The small molecule below binds the protein below.
Small molecule (SMILES): COC1=NN=C2N=CC(NC(=O)c3c(F)ccc(NS(=O)(=O)c4ccccc4)c3F)C=C21

Binding-site contacts:
Ligand atom F10 contacts residue LEU95 of chain 1.A at 3.5 Å.
Ligand atom F9 contacts residue ALA62 of chain 1.A at 3.5 Å.
Ligand atom N21 contacts residue CYS113 of chain 1.A at 2.8 Å (h-bond).
Ligand atom O32 contacts residue ASP175 of chain 1.A at 2.9 Å.
Ligand atom C26 contacts residue ASP175 of chain 1.A at 3.6 Å.
Ligand atom C29 contacts residue PHE97 of chain 1.A at 3.6 Å (hydrophobic).
Ligand atom N11 contacts residue ASP175 of chain 1.A at 3.4 Å (salt-bridge).
Ligand atom F10 contacts residue ASP175 of chain 1.A at 3.4 Å.
Ligand atom C8 contacts residue LYS64 of chain 1.A at 3.6 Å.
Ligand atom F10 contacts residue PHE164 of chain 1.A at 3.7 Å.
Ligand atom C30 contacts residue LEU86 of chain 1.A at 3.1 Å (hydrophobic).
Ligand atom C29 contacts residue LEU86 of chain 1.A at 3.4 Å (hydrophobic).
Ligand atom N20 contacts residue CYS113 of chain 1.A at 3.7 Å.
Ligand atom C4 contacts residue LEU95 of chain 1.A at 3.6 Å (hydrophobic).
Ligand atom N17 contacts residue TRP112 of chain 1.A at 3.6 Å.
Ligand atom C28 contacts residue LEU95 of chain 1.A at 3.0 Å (hydrophobic).
Ligand atom C13 contacts residue ALA62 of chain 1.A at 3.4 Å (hydrophobic).
Ligand atom O32 contacts residue PHE176 of chain 1.A at 2.8 Å (h-bond).
Ligand atom C16 contacts residue CYS113 of chain 1.A at 3.5 Å (hydrophobic).
Ligand atom N12 contacts residue THR110 of chain 1.A at 3.4 Å (h-bond).
Ligand atom C6 contacts residue THR110 of chain 1.A at 3.7 Å.
Ligand atom C18 contacts residue ALA62 of chain 1.A at 3.3 Å (hydrophobic).
Ligand atom F9 contacts residue THR110 of chain 1.A at 3.7 Å.
Ligand atom C5 contacts residue LYS64 of chain 1.A at 3.7 Å.
Ligand atom C6 contacts residue ILE108 of chain 1.A at 3.7 Å (hydrophobic).
Ligand atom C25 contacts residue LEU86 of chain 1.A at 3.3 Å (hydrophobic).
Ligand atom C18 contacts residue GLN111 of chain 1.A at 3.3 Å.
Ligand atom C7 contacts residue ILE108 of chain 1.A at 3.6 Å (hydrophobic).
Ligand atom S24 contacts residue ASP175 of chain 1.A at 3.7 Å.
Ligand atom N17 contacts residue GLN111 of chain 1.A at 3.6 Å.
Ligand atom N21 contacts residue TRP112 of chain 1.A at 3.4 Å.
Ligand atom C7 contacts residue THR110 of chain 1.A at 3.5 Å.
Ligand atom N12 contacts residue ALA62 of chain 1.A at 3.4 Å.
Ligand atom C27 contacts residue LEU95 of chain 1.A at 3.7 Å (hydrophobic).
Ligand atom F9 contacts residue LYS64 of chain 1.A at 3.5 Å.
Ligand atom C7 contacts residue LYS64 of chain 1.A at 3.5 Å.
Ligand atom N17 contacts residue CYS113 of chain 1.A at 2.7 Å (h-bond).
Ligand atom N20 contacts residue TRP112 of chain 1.A at 3.3 Å.
Ligand atom C19 contacts residue TRP112 of chain 1.A at 3.7 Å (hydrophobic).
Ligand atom C16 contacts residue TRP112 of chain 1.A at 3.5 Å (hydrophobic).

Sequence of chain 1.A:
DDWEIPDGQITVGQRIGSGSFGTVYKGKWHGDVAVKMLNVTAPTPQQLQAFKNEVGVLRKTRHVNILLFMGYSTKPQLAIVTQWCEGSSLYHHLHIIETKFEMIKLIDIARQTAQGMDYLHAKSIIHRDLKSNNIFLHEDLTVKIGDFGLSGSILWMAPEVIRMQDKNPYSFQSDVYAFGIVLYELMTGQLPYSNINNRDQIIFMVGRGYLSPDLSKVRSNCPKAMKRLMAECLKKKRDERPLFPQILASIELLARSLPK